Binding-site contacts:
Ligand atom O2 contacts residue TRP183 of chain 1.B at 4.2 Å.
Ligand atom C2 contacts residue TRP473 of chain 1.B at 4.4 Å (hydrophobic).
Ligand atom C1 contacts residue TYR176 of chain 1.B at 4.4 Å (hydrophobic).
Ligand atom O4 contacts residue TYR176 of chain 1.B at 4.2 Å.
Ligand atom O2 contacts residue MET180 of chain 1.B at 4.4 Å.
Ligand atom C4 contacts residue TYR176 of chain 1.B at 4.5 Å (hydrophobic).
Ligand atom O1 contacts residue SER309 of chain 1.B at 3.1 Å (h-bond).
Ligand atom O2 contacts residue TYR176 of chain 1.B at 4.2 Å.
Ligand atom C1 contacts residue TRP473 of chain 1.B at 4.1 Å (hydrophobic).
Ligand atom C3 contacts residue TRP473 of chain 1.B at 4.3 Å (hydrophobic).
Ligand atom C1 contacts residue CYS308 of chain 1.B at 3.7 Å (hydrophobic).
Ligand atom C3 contacts residue TYR176 of chain 1.B at 3.7 Å (hydrophobic).
Ligand atom C1 contacts residue SER309 of chain 1.B at 4.3 Å.
Ligand atom C1 contacts residue ASN175 of chain 1.B at 4.5 Å.
Ligand atom C2 contacts residue MET180 of chain 1.B at 4.1 Å (hydrophobic).
Ligand atom O2 contacts residue SER309 of chain 1.B at 4.3 Å.
Ligand atom O1 contacts residue TRP473 of chain 1.B at 3.5 Å.
Ligand atom O2 contacts residue TRP473 of chain 1.B at 3.5 Å.
Ligand atom C2 contacts residue TYR176 of chain 1.B at 3.3 Å (hydrophobic).
Ligand atom O1 contacts residue VAL307 of chain 1.B at 3.8 Å.
Ligand atom O1 contacts residue CYS308 of chain 1.B at 3.2 Å (h-bond).
Ligand atom C4 contacts residue TRP183 of chain 1.B at 3.8 Å (hydrophobic).

The small molecule below binds the protein below.
Small molecule (SMILES): O=CCOCCO

Sequence of chain 1.B:
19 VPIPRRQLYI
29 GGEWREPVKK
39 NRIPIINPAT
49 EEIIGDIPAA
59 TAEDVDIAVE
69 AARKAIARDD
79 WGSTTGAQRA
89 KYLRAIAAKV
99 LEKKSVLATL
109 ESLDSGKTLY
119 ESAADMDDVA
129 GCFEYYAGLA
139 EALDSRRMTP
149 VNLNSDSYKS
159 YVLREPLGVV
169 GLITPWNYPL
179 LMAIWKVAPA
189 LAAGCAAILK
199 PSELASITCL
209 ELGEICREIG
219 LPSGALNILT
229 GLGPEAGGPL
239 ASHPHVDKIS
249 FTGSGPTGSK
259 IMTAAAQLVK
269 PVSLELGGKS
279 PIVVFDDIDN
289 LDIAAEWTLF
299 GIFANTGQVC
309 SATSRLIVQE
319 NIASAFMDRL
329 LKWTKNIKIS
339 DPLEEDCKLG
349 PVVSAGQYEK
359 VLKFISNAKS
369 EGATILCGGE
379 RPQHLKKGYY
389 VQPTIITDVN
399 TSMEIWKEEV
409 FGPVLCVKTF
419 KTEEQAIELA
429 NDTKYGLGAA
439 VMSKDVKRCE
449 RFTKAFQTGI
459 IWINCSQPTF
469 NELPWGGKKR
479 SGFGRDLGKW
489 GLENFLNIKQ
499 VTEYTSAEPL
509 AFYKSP